The small molecule below binds the protein below.
Small molecule (SMILES): Nc1nc(F)nc2c1ncn2[C@H]1C[C@H](O)[C@@H](CO)O1

Binding-site contacts:
Ligand atom O4' contacts residue PO41 of chain 2.D at 3.4 Å (h-bond).
Ligand atom C2 contacts residue PHE159 of chain 2.A at 3.6 Å (hydrophobic).
Ligand atom O4' contacts residue ARG43 of chain 1.A at 3.6 Å (salt-bridge).
Ligand atom C5' contacts residue MET180 of chain 2.A at 3.7 Å (hydrophobic).
Ligand atom C4' contacts residue PO41 of chain 2.D at 3.9 Å.
Ligand atom N7 contacts residue ASP204 of chain 2.A at 2.9 Å (salt-bridge).
Ligand atom C1' contacts residue PO41 of chain 2.D at 3.5 Å.
Ligand atom C4' contacts residue ARG43 of chain 1.A at 3.9 Å.
Ligand atom C5 contacts residue VAL178 of chain 2.A at 3.7 Å (hydrophobic).
Ligand atom F contacts residue GLU179 of chain 2.A at 3.8 Å.
Ligand atom N1 contacts residue PHE159 of chain 2.A at 3.8 Å.
Ligand atom C2' contacts residue MET180 of chain 2.A at 3.8 Å (hydrophobic).
Ligand atom C1' contacts residue SER90 of chain 2.A at 3.3 Å.
Ligand atom N9 contacts residue SER90 of chain 2.A at 3.7 Å.
Ligand atom N3 contacts residue VAL178 of chain 2.A at 3.8 Å.
Ligand atom C6 contacts residue PHE159 of chain 2.A at 3.9 Å (hydrophobic).
Ligand atom C6 contacts residue VAL178 of chain 2.A at 3.9 Å (hydrophobic).
Ligand atom C8 contacts residue ASP204 of chain 2.A at 3.8 Å.
Ligand atom N7 contacts residue CYS91 of chain 2.A at 3.6 Å.
Ligand atom C3' contacts residue GLU181 of chain 2.A at 3.5 Å.
Ligand atom C2' contacts residue PO41 of chain 2.D at 3.6 Å.
Ligand atom C8 contacts residue SER203 of chain 2.A at 3.9 Å.
Ligand atom C3' contacts residue PO41 of chain 2.D at 3.9 Å.
Ligand atom F contacts residue MET180 of chain 2.A at 3.4 Å.
Ligand atom O5' contacts residue PHE159 of chain 2.A at 3.3 Å.
Ligand atom C5' contacts residue PHE159 of chain 2.A at 3.7 Å (hydrophobic).
Ligand atom O3' contacts residue PO41 of chain 2.D at 2.8 Å (h-bond).
Ligand atom C4 contacts residue VAL178 of chain 2.A at 3.7 Å (hydrophobic).
Ligand atom N6 contacts residue ASP204 of chain 2.A at 3.0 Å (salt-bridge).
Ligand atom C8 contacts residue SER90 of chain 2.A at 3.5 Å.
Ligand atom O4' contacts residue SER90 of chain 2.A at 3.7 Å.
Ligand atom C8 contacts residue CYS91 of chain 2.A at 3.7 Å (hydrophobic).
Ligand atom N3 contacts residue GLU179 of chain 2.A at 3.7 Å.
Ligand atom F contacts residue PHE159 of chain 2.A at 3.7 Å.
Ligand atom N3 contacts residue MET180 of chain 2.A at 3.9 Å.
Ligand atom N7 contacts residue GLY92 of chain 2.A at 3.6 Å.
Ligand atom O3' contacts residue GLU181 of chain 2.A at 2.7 Å (salt-bridge).
Ligand atom O5' contacts residue HIS4 of chain 1.A at 2.8 Å (h-bond).
Ligand atom C2' contacts residue GLU179 of chain 2.A at 3.9 Å.
Ligand atom C5 contacts residue ASP204 of chain 2.A at 3.9 Å.

Sequence of chain 2.A:
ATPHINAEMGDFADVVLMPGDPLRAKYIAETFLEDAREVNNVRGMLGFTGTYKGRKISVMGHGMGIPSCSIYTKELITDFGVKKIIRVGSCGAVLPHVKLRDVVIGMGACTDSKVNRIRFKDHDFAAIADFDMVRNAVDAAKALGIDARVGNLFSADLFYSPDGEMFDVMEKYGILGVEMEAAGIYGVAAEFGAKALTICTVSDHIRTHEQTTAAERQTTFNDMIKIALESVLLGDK

Sequence of chain 1.A:
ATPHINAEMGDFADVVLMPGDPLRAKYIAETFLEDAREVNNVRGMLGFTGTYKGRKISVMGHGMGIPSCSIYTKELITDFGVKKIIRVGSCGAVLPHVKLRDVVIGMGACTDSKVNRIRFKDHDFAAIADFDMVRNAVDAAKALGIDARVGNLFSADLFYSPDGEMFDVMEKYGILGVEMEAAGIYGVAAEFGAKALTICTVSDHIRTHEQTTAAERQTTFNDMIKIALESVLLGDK